A protein and the small-molecule ligand that binds it are described below.
Small molecule (SMILES): OC[C@H]1O[C@H](O[C@H]2[C@H](O)[C@@H](O)[C@H](O)O[C@@H]2CO)[C@H](O)[C@@H](O)[C@@H]1O

Binding-site contacts:
Ligand atom C5 contacts residue ASP31 of chain 1.A at 4.1 Å.
Ligand atom O5 contacts residue SER28 of chain 1.A at 3.0 Å (h-bond).
Ligand atom O5 contacts residue GLY27 of chain 1.A at 3.6 Å.
Ligand atom C1 contacts residue SER28 of chain 1.A at 3.6 Å.
Ligand atom O4 contacts residue GLY44 of chain 1.A at 3.6 Å.
Ligand atom C1 contacts residue GLY27 of chain 1.A at 4.3 Å.
Ligand atom O6 contacts residue TYR29 of chain 1.A at 2.9 Å (h-bond).
Ligand atom O3 contacts residue GLY44 of chain 1.A at 4.1 Å.
Ligand atom C6 contacts residue TYR29 of chain 1.A at 3.8 Å (hydrophobic).
Ligand atom O6 contacts residue GLY27 of chain 1.A at 3.1 Å (h-bond).
Ligand atom O4 contacts residue TYR111 of chain 1.A at 4.0 Å.
Ligand atom C3 contacts residue GLY45 of chain 1.A at 3.8 Å.
Ligand atom C5 contacts residue SER28 of chain 1.A at 4.3 Å.
Ligand atom C2 contacts residue GLY27 of chain 1.A at 4.2 Å.
Ligand atom C6 contacts residue SER28 of chain 1.A at 3.8 Å.
Ligand atom C6 contacts residue SER28 of chain 1.A at 3.8 Å.
Ligand atom C4 contacts residue GLY44 of chain 1.A at 4.4 Å.
Ligand atom C5 contacts residue GLY27 of chain 1.A at 4.3 Å.
Ligand atom O4 contacts residue GLY45 of chain 1.A at 3.3 Å (h-bond).
Ligand atom O4 contacts residue ASP31 of chain 1.A at 2.6 Å (salt-bridge).
Ligand atom O6 contacts residue TYR111 of chain 1.A at 4.3 Å.
Ligand atom C5 contacts residue SER28 of chain 1.A at 4.0 Å.
Ligand atom O6 contacts residue SER28 of chain 1.A at 3.0 Å (h-bond).
Ligand atom C6 contacts residue TYR29 of chain 1.A at 4.3 Å (hydrophobic).
Ligand atom O4 contacts residue SER28 of chain 1.A at 4.2 Å.
Ligand atom C6 contacts residue ASP31 of chain 1.A at 3.5 Å.
Ligand atom O3 contacts residue GLY45 of chain 1.A at 3.0 Å (h-bond).
Ligand atom O6 contacts residue TYR29 of chain 1.A at 3.9 Å.
Ligand atom C4 contacts residue SER28 of chain 1.A at 3.8 Å.
Ligand atom C4 contacts residue GLY45 of chain 1.A at 3.5 Å.
Ligand atom C5 contacts residue TYR111 of chain 1.A at 4.5 Å (hydrophobic).
Ligand atom C6 contacts residue GLY27 of chain 1.A at 4.3 Å.
Ligand atom C4 contacts residue ASP31 of chain 1.A at 3.5 Å.
Ligand atom C6 contacts residue TYR111 of chain 1.A at 3.7 Å (hydrophobic).
Ligand atom C4 contacts residue GLY27 of chain 1.A at 4.2 Å.
Ligand atom O6 contacts residue ASP31 of chain 1.A at 2.8 Å (salt-bridge).
Ligand atom O5 contacts residue TYR29 of chain 1.A at 4.5 Å.
Ligand atom O6 contacts residue SER26 of chain 1.A at 4.2 Å.

Sequence of chain 1.A:
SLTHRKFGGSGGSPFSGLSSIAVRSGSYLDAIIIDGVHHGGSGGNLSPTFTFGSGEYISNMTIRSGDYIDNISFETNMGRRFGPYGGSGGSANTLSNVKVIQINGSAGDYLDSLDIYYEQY